Binding-site contacts:
Ligand atom C2 contacts residue ASN107 of chain 1.C at 2.4 Å.
Ligand atom C6 contacts residue ASN107 of chain 1.C at 4.3 Å.
Ligand atom N2 contacts residue ASN107 of chain 1.C at 2.9 Å (h-bond).
Ligand atom C5 contacts residue ASN107 of chain 1.C at 3.7 Å.
Ligand atom C3 contacts residue ASN107 of chain 1.C at 3.8 Å.
Ligand atom O7 contacts residue ASN107 of chain 1.C at 3.9 Å.
Ligand atom O6 contacts residue ASN107 of chain 1.C at 4.3 Å.
Ligand atom C7 contacts residue ASN107 of chain 1.C at 3.6 Å.
Ligand atom O5 contacts residue ASN107 of chain 1.C at 2.4 Å (h-bond).
Ligand atom C1 contacts residue ASN107 of chain 1.C at 1.4 Å.
Ligand atom C4 contacts residue ASN107 of chain 1.C at 4.2 Å.

Sequence of chain 1.C:
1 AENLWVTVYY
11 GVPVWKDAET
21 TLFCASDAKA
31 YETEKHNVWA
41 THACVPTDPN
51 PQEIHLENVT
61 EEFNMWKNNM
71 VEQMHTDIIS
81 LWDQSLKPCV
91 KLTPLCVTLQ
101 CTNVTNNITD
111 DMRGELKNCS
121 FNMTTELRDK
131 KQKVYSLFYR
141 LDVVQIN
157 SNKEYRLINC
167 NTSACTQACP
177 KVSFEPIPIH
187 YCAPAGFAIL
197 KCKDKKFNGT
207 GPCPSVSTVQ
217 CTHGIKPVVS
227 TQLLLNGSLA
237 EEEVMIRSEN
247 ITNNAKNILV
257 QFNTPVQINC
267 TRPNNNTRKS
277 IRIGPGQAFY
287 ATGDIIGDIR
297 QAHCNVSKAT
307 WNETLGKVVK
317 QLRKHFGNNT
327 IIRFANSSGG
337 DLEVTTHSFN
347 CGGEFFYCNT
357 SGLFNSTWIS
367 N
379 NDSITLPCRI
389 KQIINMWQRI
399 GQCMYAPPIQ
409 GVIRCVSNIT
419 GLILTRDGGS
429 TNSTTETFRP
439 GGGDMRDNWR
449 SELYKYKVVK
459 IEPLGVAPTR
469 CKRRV

A protein and the small-molecule ligand that binds it are described below.
Small molecule (SMILES): CC(=O)N[C@@H]1[C@@H](O)[C@H](O)[C@@H](CO)O[C@H]1O